Binding-site contacts:
Ligand atom OE2 contacts residue SER142 of chain 1.A at 3.3 Å (h-bond).
Ligand atom O contacts residue SER142 of chain 1.A at 2.9 Å (h-bond).
Ligand atom OXT contacts residue THR91 of chain 1.A at 3.0 Å (h-bond).
Ligand atom O contacts residue TYR61 of chain 1.A at 3.4 Å.
Ligand atom N contacts residue SER142 of chain 1.A at 4.2 Å.
Ligand atom CG contacts residue TYR61 of chain 1.A at 4.2 Å (hydrophobic).
Ligand atom C contacts residue ARG96 of chain 1.A at 3.5 Å.
Ligand atom CB contacts residue LEU138 of chain 1.A at 4.1 Å (hydrophobic).
Ligand atom C contacts residue TYR61 of chain 1.A at 3.7 Å (hydrophobic).
Ligand atom CD contacts residue GLU193 of chain 1.A at 4.0 Å.
Ligand atom C contacts residue THR91 of chain 1.A at 3.7 Å.
Ligand atom OXT contacts residue TYR61 of chain 1.A at 3.5 Å.
Ligand atom CA contacts residue THR91 of chain 1.A at 3.4 Å.
Ligand atom N contacts residue PRO89 of chain 1.A at 2.9 Å (h-bond).
Ligand atom OXT contacts residue PRO89 of chain 1.A at 3.7 Å.
Ligand atom CA contacts residue PRO89 of chain 1.A at 4.1 Å (hydrophobic).
Ligand atom OE2 contacts residue THR143 of chain 1.A at 3.2 Å (h-bond).
Ligand atom CB contacts residue TYR61 of chain 1.A at 3.5 Å (hydrophobic).
Ligand atom O contacts residue GLY141 of chain 1.A at 3.2 Å.
Ligand atom OXT contacts residue ARG96 of chain 1.A at 2.8 Å (salt-bridge).
Ligand atom C contacts residue SER142 of chain 1.A at 3.5 Å.
Ligand atom N contacts residue GLU193 of chain 1.A at 2.7 Å (salt-bridge).
Ligand atom OE1 contacts residue GLU193 of chain 1.A at 3.9 Å.
Ligand atom CD contacts residue LEU138 of chain 1.A at 4.0 Å (hydrophobic).
Ligand atom CA contacts residue TYR61 of chain 1.A at 4.1 Å (hydrophobic).
Ligand atom OE1 contacts residue THR143 of chain 1.A at 2.7 Å (h-bond).
Ligand atom OXT contacts residue LEU90 of chain 1.A at 3.7 Å.
Ligand atom N contacts residue TYR220 of chain 1.A at 3.6 Å.
Ligand atom O contacts residue ARG96 of chain 1.A at 2.8 Å (salt-bridge).
Ligand atom N contacts residue TYR61 of chain 1.A at 4.1 Å.
Ligand atom CA contacts residue GLU193 of chain 1.A at 3.3 Å.
Ligand atom OXT contacts residue SER142 of chain 1.A at 4.1 Å.
Ligand atom OE2 contacts residue LEU138 of chain 1.A at 4.2 Å.
Ligand atom N contacts residue THR91 of chain 1.A at 2.9 Å (h-bond).
Ligand atom CG contacts residue GLU193 of chain 1.A at 3.6 Å.
Ligand atom OE2 contacts residue GLY141 of chain 1.A at 3.7 Å.
Ligand atom CA contacts residue SER142 of chain 1.A at 3.4 Å.
Ligand atom CG contacts residue LEU138 of chain 1.A at 3.8 Å (hydrophobic).
Ligand atom CB contacts residue GLU193 of chain 1.A at 4.0 Å.
Ligand atom CD contacts residue THR143 of chain 1.A at 3.2 Å.

Sequence of chain 1.A:
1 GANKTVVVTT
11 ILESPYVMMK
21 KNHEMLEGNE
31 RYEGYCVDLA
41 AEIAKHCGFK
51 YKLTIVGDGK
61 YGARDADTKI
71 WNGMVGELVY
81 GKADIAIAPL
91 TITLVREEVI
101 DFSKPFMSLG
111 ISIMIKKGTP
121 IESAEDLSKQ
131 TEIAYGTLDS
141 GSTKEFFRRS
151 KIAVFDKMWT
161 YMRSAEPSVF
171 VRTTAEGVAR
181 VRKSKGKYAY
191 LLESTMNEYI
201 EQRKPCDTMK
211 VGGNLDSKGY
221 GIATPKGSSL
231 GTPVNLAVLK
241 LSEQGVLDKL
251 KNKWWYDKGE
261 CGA

A protein and the small-molecule ligand that binds it are described below.
Small molecule (SMILES): N[C@@H](CCC(=O)O)C(=O)O